Sequence of chain 1.A:
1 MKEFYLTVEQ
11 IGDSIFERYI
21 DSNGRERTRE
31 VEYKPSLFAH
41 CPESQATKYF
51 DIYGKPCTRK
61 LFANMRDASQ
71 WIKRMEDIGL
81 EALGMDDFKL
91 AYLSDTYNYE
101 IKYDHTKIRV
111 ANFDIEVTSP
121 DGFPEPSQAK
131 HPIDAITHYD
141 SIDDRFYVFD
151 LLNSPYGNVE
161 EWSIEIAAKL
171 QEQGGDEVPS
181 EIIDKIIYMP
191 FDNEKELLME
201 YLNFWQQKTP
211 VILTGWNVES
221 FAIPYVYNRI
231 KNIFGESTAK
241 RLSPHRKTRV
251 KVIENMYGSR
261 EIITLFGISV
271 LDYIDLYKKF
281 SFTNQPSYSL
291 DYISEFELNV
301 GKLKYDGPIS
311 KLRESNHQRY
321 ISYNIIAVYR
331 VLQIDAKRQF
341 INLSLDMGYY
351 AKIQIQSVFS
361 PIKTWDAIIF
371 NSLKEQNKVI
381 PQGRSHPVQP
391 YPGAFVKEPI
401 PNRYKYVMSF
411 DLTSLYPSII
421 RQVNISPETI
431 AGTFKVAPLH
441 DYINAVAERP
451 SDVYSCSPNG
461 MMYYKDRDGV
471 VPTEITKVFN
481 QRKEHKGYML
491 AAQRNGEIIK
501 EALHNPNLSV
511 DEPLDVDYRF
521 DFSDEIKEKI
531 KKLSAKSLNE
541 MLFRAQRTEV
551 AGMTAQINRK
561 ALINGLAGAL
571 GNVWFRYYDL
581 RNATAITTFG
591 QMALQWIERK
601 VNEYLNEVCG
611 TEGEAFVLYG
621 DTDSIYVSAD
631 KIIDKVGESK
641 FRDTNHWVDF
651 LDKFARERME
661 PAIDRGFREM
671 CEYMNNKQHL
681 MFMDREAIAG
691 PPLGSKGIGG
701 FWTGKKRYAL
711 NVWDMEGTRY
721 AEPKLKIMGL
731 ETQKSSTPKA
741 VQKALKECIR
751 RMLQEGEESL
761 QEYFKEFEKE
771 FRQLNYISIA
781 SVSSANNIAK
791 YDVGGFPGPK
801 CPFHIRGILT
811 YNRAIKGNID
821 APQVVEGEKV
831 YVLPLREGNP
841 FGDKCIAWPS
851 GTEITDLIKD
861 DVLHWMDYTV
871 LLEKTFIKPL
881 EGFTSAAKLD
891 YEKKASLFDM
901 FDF

Binding-site contacts:
Ligand atom O2A contacts residue ASP623 of chain 1.A at 3.0 Å (salt-bridge).
Ligand atom O2G contacts residue ARG482 of chain 1.A at 2.8 Å (salt-bridge).
Ligand atom PB contacts residue CA1 of chain 1.E at 3.4 Å.
Ligand atom O2B contacts residue LEU412 of chain 1.A at 3.3 Å (h-bond).
Ligand atom O1B contacts residue LEU415 of chain 1.A at 3.6 Å.
Ligand atom O1G contacts residue LEU412 of chain 1.A at 3.5 Å (h-bond).
Ligand atom O1G contacts residue ASP411 of chain 1.A at 2.9 Å (salt-bridge).
Ligand atom O1B contacts residue ASN564 of chain 1.A at 3.4 Å (h-bond).
Ligand atom C2' contacts residue ASN564 of chain 1.A at 3.6 Å.
Ligand atom O3B contacts residue CA1 of chain 1.E at 3.8 Å.
Ligand atom PA contacts residue CA1 of chain 1.E at 3.6 Å.
Ligand atom O2B contacts residue LEU415 of chain 1.A at 3.1 Å (h-bond).
Ligand atom PG contacts residue SER414 of chain 1.A at 3.6 Å.
Ligand atom O2B contacts residue SER414 of chain 1.A at 3.4 Å (h-bond).
Ligand atom PA contacts residue LYS560 of chain 1.A at 3.5 Å.
Ligand atom O3' contacts residue ASN564 of chain 1.A at 3.5 Å (h-bond).
Ligand atom O1G contacts residue CA1 of chain 1.E at 2.2 Å.
Ligand atom O2B contacts residue ASP623 of chain 1.A at 3.1 Å (salt-bridge).
Ligand atom C3' contacts residue ASN564 of chain 1.A at 3.6 Å.
Ligand atom O3B contacts residue ARG482 of chain 1.A at 3.7 Å.
Ligand atom O3A contacts residue CA1 of chain 1.E at 3.8 Å.
Ligand atom O1A contacts residue LYS560 of chain 1.A at 2.9 Å (salt-bridge).
Ligand atom PB contacts residue SER414 of chain 1.A at 3.6 Å.
Ligand atom O3G contacts residue ARG482 of chain 1.A at 2.7 Å (salt-bridge).
Ligand atom O2G contacts residue THR413 of chain 1.A at 3.8 Å.
Ligand atom O3A contacts residue LYS560 of chain 1.A at 2.9 Å (salt-bridge).
Ligand atom O1B contacts residue SER414 of chain 1.A at 3.4 Å.
Ligand atom O3' contacts residue LEU415 of chain 1.A at 3.4 Å (h-bond).
Ligand atom PG contacts residue ARG482 of chain 1.A at 3.6 Å.
Ligand atom C2' contacts residue TYR416 of chain 1.A at 3.6 Å (hydrophobic).
Ligand atom O2G contacts residue SER414 of chain 1.A at 2.9 Å (h-bond).
Ligand atom O2B contacts residue CA1 of chain 1.E at 2.4 Å.
Ligand atom O2A contacts residue CA1 of chain 1.F at 2.6 Å.
Ligand atom C5' contacts residue ASP623 of chain 1.A at 3.4 Å.
Ligand atom O2A contacts residue ASP411 of chain 1.A at 3.6 Å.
Ligand atom PG contacts residue CA1 of chain 1.E at 3.5 Å.
Ligand atom O3' contacts residue TYR416 of chain 1.A at 3.0 Å (h-bond).
Ligand atom O3B contacts residue SER414 of chain 1.A at 3.5 Å (h-bond).
Ligand atom O2A contacts residue CA1 of chain 1.E at 2.5 Å.
Ligand atom O4' contacts residue THR622 of chain 1.A at 3.6 Å.

A protein and the small-molecule ligand that binds it are described below.
Small molecule (SMILES): Nc1ccn([C@H]2C[C@H](O)[C@@H](CO[P](=O)(O)O[P](=O)(O)OP(=O)(O)O)O2)c(=O)n1